Sequence of chain 1.A:
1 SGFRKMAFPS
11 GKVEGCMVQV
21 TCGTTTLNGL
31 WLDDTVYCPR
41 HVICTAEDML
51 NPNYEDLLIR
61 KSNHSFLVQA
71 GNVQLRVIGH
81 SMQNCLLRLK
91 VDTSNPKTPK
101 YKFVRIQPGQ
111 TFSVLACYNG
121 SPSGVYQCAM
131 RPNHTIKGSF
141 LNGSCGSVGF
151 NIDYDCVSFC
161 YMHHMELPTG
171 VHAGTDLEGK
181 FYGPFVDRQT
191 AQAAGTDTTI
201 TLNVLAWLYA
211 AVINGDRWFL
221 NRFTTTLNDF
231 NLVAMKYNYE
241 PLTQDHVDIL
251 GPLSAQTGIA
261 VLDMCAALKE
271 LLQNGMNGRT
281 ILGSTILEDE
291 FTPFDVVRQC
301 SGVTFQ

Binding-site contacts:
Ligand atom CB contacts residue CYS145 of chain 2.A at 3.6 Å (hydrophobic).
Ligand atom CMK contacts residue HIS41 of chain 2.A at 3.6 Å.
Ligand atom OAD contacts residue HIS172 of chain 2.A at 3.2 Å.
Ligand atom CD2 contacts residue GLU166 of chain 2.A at 3.3 Å.
Ligand atom O contacts residue MET165 of chain 2.A at 3.3 Å.
Ligand atom NAH contacts residue PHE140 of chain 2.A at 3.3 Å (h-bond).
Ligand atom CMK contacts residue CYS145 of chain 2.A at 2.0 Å (hydrophobic).
Ligand atom C contacts residue CYS145 of chain 2.A at 1.8 Å (hydrophobic).
Ligand atom O contacts residue ASN142 of chain 2.A at 3.7 Å.
Ligand atom O contacts residue GLY143 of chain 2.A at 2.6 Å (h-bond).
Ligand atom OAD contacts residue PHE140 of chain 2.A at 3.5 Å.
Ligand atom CA contacts residue CYS145 of chain 2.A at 2.8 Å (hydrophobic).
Ligand atom CD1 contacts residue LEU167 of chain 2.A at 3.3 Å (hydrophobic).
Ligand atom CD1 contacts residue GLN192 of chain 2.A at 2.6 Å.
Ligand atom CD2 contacts residue HIS163 of chain 2.A at 3.8 Å.
Ligand atom CB contacts residue LEU141 of chain 2.A at 3.8 Å (hydrophobic).
Ligand atom C contacts residue GLU166 of chain 2.A at 3.0 Å.
Ligand atom N contacts residue PRO168 of chain 2.A at 3.7 Å.
Ligand atom CAE contacts residue ASN142 of chain 2.A at 3.4 Å.
Ligand atom CD2 contacts residue GLN192 of chain 2.A at 3.6 Å.
Ligand atom CA contacts residue LEU167 of chain 2.A at 3.8 Å (hydrophobic).
Ligand atom O contacts residue CYS145 of chain 2.A at 3.0 Å (h-bond).
Ligand atom C contacts residue HIS164 of chain 2.A at 3.7 Å.
Ligand atom CD1 contacts residue ASN142 of chain 2.A at 3.5 Å.
Ligand atom CA contacts residue HIS164 of chain 2.A at 3.5 Å.
Ligand atom OAD contacts residue HIS163 of chain 2.A at 2.8 Å (h-bond).
Ligand atom N contacts residue LEU167 of chain 2.A at 3.6 Å.
Ligand atom N contacts residue GLU166 of chain 2.A at 3.0 Å (salt-bridge).
Ligand atom N contacts residue CYS145 of chain 2.A at 2.8 Å (h-bond).
Ligand atom O contacts residue SER144 of chain 2.A at 3.2 Å (h-bond).
Ligand atom NAH contacts residue GLU166 of chain 2.A at 2.9 Å (salt-bridge).
Ligand atom O contacts residue GLU166 of chain 2.A at 3.0 Å (salt-bridge).
Ligand atom CD2 contacts residue THR190 of chain 2.A at 2.5 Å.
Ligand atom CD1 contacts residue PRO168 of chain 2.A at 3.7 Å (hydrophobic).
Ligand atom OAD contacts residue GLU166 of chain 2.A at 3.3 Å.
Ligand atom N contacts residue HIS164 of chain 2.A at 3.0 Å (h-bond).
Ligand atom N contacts residue GLU166 of chain 2.A at 3.0 Å (salt-bridge).
Ligand atom CB contacts residue MET49 of chain 2.A at 3.8 Å (hydrophobic).
Ligand atom CG contacts residue THR190 of chain 2.A at 3.6 Å.
Ligand atom CA contacts residue GLU166 of chain 2.A at 2.7 Å.

The small molecule below binds the protein below.
Small molecule (SMILES): CC(=O)N[C@@H](CC(C)C)C(=O)N[C@@H](C)C(=O)N[C@@H](C)C(=O)N[C@@H](C[C@@H]1CCNC1=O)[C@@H](C)O

Sequence of chain 2.A:
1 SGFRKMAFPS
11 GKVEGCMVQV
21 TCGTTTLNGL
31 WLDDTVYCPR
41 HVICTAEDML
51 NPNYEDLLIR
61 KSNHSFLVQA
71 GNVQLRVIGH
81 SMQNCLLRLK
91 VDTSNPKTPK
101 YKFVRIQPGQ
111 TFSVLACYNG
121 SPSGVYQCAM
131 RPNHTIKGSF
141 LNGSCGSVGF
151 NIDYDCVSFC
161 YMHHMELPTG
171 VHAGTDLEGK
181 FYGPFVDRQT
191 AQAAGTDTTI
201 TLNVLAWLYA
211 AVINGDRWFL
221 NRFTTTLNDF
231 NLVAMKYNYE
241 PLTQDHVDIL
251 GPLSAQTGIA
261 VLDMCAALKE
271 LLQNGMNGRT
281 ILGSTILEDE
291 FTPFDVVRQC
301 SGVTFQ